Sequence of chain 1.A:
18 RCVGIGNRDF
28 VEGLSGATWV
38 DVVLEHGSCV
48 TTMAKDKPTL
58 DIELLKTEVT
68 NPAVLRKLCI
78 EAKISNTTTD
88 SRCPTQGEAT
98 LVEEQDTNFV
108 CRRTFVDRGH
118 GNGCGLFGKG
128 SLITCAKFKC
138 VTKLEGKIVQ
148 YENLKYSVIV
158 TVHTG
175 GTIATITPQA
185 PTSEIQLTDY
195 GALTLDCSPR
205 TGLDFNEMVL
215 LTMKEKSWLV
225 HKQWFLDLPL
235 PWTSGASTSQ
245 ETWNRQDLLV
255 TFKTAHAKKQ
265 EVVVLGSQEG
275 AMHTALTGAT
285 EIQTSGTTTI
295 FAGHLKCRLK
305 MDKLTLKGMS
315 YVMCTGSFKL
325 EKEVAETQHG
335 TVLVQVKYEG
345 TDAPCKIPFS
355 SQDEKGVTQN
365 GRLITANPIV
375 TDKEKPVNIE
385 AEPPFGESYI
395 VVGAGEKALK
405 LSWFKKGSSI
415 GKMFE

A small-molecule ligand and the protein it binds are described below.
Small molecule (SMILES): CC(=O)N[C@@H]1[C@@H](O)[C@H](O)[C@@H](CO)O[C@H]1O

Binding-site contacts:
Ligand atom C1 contacts residue ASN83 of chain 1.A at 1.8 Å.
Ligand atom N2 contacts residue ASN83 of chain 1.A at 2.6 Å (h-bond).
Ligand atom C4 contacts residue ASN83 of chain 1.A at 4.3 Å.
Ligand atom C8 contacts residue LYS134 of chain 1.A at 3.9 Å.
Ligand atom C8 contacts residue PHE106 of chain 1.A at 4.1 Å (hydrophobic).
Ligand atom O5 contacts residue ASN83 of chain 1.A at 2.5 Å (h-bond).
Ligand atom C7 contacts residue ASN83 of chain 1.A at 3.0 Å.
Ligand atom O7 contacts residue ASN83 of chain 1.A at 3.0 Å (h-bond).
Ligand atom C5 contacts residue ASN83 of chain 1.A at 3.8 Å.
Ligand atom C2 contacts residue ASN83 of chain 1.A at 2.6 Å.
Ligand atom C8 contacts residue ASN83 of chain 1.A at 4.3 Å.
Ligand atom N2 contacts residue LYS134 of chain 1.A at 4.1 Å.
Ligand atom C7 contacts residue PHE106 of chain 1.A at 4.2 Å (hydrophobic).
Ligand atom O7 contacts residue PHE106 of chain 1.A at 3.9 Å.
Ligand atom C3 contacts residue ASN83 of chain 1.A at 3.9 Å.
Ligand atom C7 contacts residue LYS134 of chain 1.A at 4.4 Å.